Binding-site contacts:
Ligand atom CD contacts residue LYS379 of chain 1.A at 4.0 Å.
Ligand atom CB contacts residue ALA168 of chain 1.A at 3.5 Å (hydrophobic).
Ligand atom CD contacts residue ARG59 of chain 1.A at 3.5 Å.
Ligand atom OE1 contacts residue ALA168 of chain 1.A at 3.9 Å.
Ligand atom C contacts residue TYR218 of chain 1.A at 3.4 Å (hydrophobic).
Ligand atom CG contacts residue ARG59 of chain 1.A at 3.8 Å.
Ligand atom O contacts residue TYR218 of chain 1.A at 3.4 Å.
Ligand atom OE2 contacts residue SER145 of chain 1.A at 3.7 Å.
Ligand atom CD contacts residue ALA168 of chain 1.A at 4.0 Å (hydrophobic).
Ligand atom O contacts residue ALA168 of chain 1.A at 3.6 Å.
Ligand atom C contacts residue SER145 of chain 1.A at 3.8 Å.
Ligand atom OXT contacts residue TYR218 of chain 1.A at 3.9 Å.
Ligand atom C contacts residue THR170 of chain 1.A at 3.8 Å.
Ligand atom OXT contacts residue SER147 of chain 1.A at 2.8 Å (h-bond).
Ligand atom OE2 contacts residue ALA168 of chain 1.A at 3.9 Å.
Ligand atom N contacts residue TYR218 of chain 1.A at 3.8 Å.
Ligand atom OE1 contacts residue ARG63 of chain 1.A at 2.7 Å (salt-bridge).
Ligand atom CG contacts residue ASP297 of chain 1.A at 3.7 Å.
Ligand atom O contacts residue SER169 of chain 1.A at 3.4 Å.
Ligand atom O contacts residue SER147 of chain 1.A at 2.7 Å (h-bond).
Ligand atom CA contacts residue ALA168 of chain 1.A at 3.5 Å (hydrophobic).
Ligand atom O contacts residue SER171 of chain 1.A at 3.9 Å.
Ligand atom C contacts residue ALA168 of chain 1.A at 3.8 Å (hydrophobic).
Ligand atom N contacts residue ASP297 of chain 1.A at 2.7 Å (salt-bridge).
Ligand atom N contacts residue ALA168 of chain 1.A at 2.6 Å (h-bond).
Ligand atom CA contacts residue THR170 of chain 1.A at 3.8 Å.
Ligand atom C contacts residue SER147 of chain 1.A at 3.5 Å.
Ligand atom OXT contacts residue TYR146 of chain 1.A at 3.3 Å.
Ligand atom OE2 contacts residue ARG63 of chain 1.A at 3.0 Å (salt-bridge).
Ligand atom OE1 contacts residue ARG59 of chain 1.A at 3.4 Å.
Ligand atom C contacts residue SER169 of chain 1.A at 4.1 Å.
Ligand atom OE2 contacts residue ARG59 of chain 1.A at 3.9 Å.
Ligand atom OXT contacts residue SER145 of chain 1.A at 3.7 Å.
Ligand atom N contacts residue THR170 of chain 1.A at 2.9 Å (h-bond).
Ligand atom CD contacts residue ARG63 of chain 1.A at 3.5 Å.
Ligand atom OE1 contacts residue LYS379 of chain 1.A at 3.1 Å (salt-bridge).
Ligand atom O contacts residue THR170 of chain 1.A at 2.7 Å (h-bond).
Ligand atom CA contacts residue ASP297 of chain 1.A at 3.6 Å.
Ligand atom CA contacts residue TYR218 of chain 1.A at 3.6 Å (hydrophobic).
Ligand atom CB contacts residue SER145 of chain 1.A at 3.5 Å.

This protein binds this small molecule.
Small molecule (SMILES): N[C@@H](CCC(=O)O)C(=O)O

Sequence of chain 1.A:
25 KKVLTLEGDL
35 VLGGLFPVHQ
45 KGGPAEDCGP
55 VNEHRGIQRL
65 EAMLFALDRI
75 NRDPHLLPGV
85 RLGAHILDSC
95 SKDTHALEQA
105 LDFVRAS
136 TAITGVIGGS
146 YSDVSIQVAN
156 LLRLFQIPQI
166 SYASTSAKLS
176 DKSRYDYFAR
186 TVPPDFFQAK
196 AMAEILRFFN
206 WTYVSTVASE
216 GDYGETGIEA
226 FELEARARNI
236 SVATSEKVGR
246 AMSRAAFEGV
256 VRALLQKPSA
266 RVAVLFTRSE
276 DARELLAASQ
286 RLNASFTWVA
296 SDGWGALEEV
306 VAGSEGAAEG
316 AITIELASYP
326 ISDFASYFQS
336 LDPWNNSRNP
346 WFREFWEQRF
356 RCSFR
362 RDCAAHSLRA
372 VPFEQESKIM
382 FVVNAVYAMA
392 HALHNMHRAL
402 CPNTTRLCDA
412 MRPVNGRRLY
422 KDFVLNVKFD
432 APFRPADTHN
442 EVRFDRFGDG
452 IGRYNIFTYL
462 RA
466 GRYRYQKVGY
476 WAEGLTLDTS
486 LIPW